The protein below binds the small molecule below.
Small molecule (SMILES): CC(=O)N[C@H]1CO[C@H](CO[C@@H]2O[C@@H](C)[C@@H](O)[C@@H](O)[C@@H]2O)[C@@H](O)[C@@H]1O

Binding-site contacts:
Ligand atom C1 contacts residue ASN5 of chain 1.A at 1.4 Å.
Ligand atom O7 contacts residue ASN5 of chain 1.A at 3.7 Å.
Ligand atom C7 contacts residue ASN5 of chain 1.A at 3.8 Å.
Ligand atom C4 contacts residue ASN5 of chain 1.A at 4.1 Å.
Ligand atom O5 contacts residue THR7 of chain 1.A at 3.6 Å (h-bond).
Ligand atom C6 contacts residue ASN5 of chain 1.A at 3.9 Å.
Ligand atom O5 contacts residue THR7 of chain 1.A at 4.3 Å.
Ligand atom C6 contacts residue THR7 of chain 1.A at 4.2 Å.
Ligand atom O5 contacts residue ASN5 of chain 1.A at 2.4 Å (h-bond).
Ligand atom C6 contacts residue THR7 of chain 1.A at 3.8 Å.
Ligand atom C3 contacts residue ASN5 of chain 1.A at 4.0 Å.
Ligand atom C1 contacts residue THR7 of chain 1.A at 4.4 Å.
Ligand atom C5 contacts residue THR7 of chain 1.A at 4.2 Å.
Ligand atom O5 contacts residue ASP8 of chain 1.A at 4.2 Å.
Ligand atom C5 contacts residue THR7 of chain 1.A at 3.9 Å.
Ligand atom N2 contacts residue ASN5 of chain 1.A at 3.2 Å (h-bond).
Ligand atom C5 contacts residue ASN5 of chain 1.A at 3.5 Å.
Ligand atom C2 contacts residue ASN5 of chain 1.A at 2.8 Å.
Ligand atom C6 contacts residue ASP8 of chain 1.A at 3.6 Å.
Ligand atom C5 contacts residue ASP8 of chain 1.A at 4.5 Å.
Ligand atom C6 contacts residue SER9 of chain 1.A at 4.3 Å.

Sequence of chain 1.A:
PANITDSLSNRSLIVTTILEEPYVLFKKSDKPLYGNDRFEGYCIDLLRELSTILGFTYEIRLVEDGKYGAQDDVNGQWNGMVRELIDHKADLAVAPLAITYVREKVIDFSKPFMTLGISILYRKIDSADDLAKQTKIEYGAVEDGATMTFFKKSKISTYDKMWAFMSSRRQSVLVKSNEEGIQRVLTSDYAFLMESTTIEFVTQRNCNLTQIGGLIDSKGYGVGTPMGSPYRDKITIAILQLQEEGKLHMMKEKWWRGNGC